Binding-site contacts:
Ligand atom C8 contacts residue ASN279 of chain 1.A at 3.6 Å.
Ligand atom C1 contacts residue GLU278 of chain 1.A at 3.8 Å.
Ligand atom O7 contacts residue GLU278 of chain 1.A at 3.6 Å (salt-bridge).
Ligand atom C7 contacts residue GLU278 of chain 1.A at 4.4 Å.
Ligand atom C5 contacts residue ASN279 of chain 1.A at 3.7 Å.
Ligand atom C4 contacts residue ASN279 of chain 1.A at 4.2 Å.
Ligand atom C1 contacts residue ASN279 of chain 1.A at 1.4 Å.
Ligand atom N2 contacts residue ASN279 of chain 1.A at 2.9 Å (h-bond).
Ligand atom C3 contacts residue ASN279 of chain 1.A at 3.8 Å.
Ligand atom C7 contacts residue ASN279 of chain 1.A at 3.0 Å.
Ligand atom O5 contacts residue GLU278 of chain 1.A at 4.4 Å.
Ligand atom O7 contacts residue ASN277 of chain 1.A at 4.5 Å.
Ligand atom C8 contacts residue ASN277 of chain 1.A at 3.4 Å.
Ligand atom O7 contacts residue ASN279 of chain 1.A at 3.0 Å (h-bond).
Ligand atom C7 contacts residue ASN277 of chain 1.A at 4.0 Å.
Ligand atom C2 contacts residue ASN279 of chain 1.A at 2.5 Å.
Ligand atom O5 contacts residue ASN279 of chain 1.A at 2.4 Å (h-bond).

Sequence of chain 1.A:
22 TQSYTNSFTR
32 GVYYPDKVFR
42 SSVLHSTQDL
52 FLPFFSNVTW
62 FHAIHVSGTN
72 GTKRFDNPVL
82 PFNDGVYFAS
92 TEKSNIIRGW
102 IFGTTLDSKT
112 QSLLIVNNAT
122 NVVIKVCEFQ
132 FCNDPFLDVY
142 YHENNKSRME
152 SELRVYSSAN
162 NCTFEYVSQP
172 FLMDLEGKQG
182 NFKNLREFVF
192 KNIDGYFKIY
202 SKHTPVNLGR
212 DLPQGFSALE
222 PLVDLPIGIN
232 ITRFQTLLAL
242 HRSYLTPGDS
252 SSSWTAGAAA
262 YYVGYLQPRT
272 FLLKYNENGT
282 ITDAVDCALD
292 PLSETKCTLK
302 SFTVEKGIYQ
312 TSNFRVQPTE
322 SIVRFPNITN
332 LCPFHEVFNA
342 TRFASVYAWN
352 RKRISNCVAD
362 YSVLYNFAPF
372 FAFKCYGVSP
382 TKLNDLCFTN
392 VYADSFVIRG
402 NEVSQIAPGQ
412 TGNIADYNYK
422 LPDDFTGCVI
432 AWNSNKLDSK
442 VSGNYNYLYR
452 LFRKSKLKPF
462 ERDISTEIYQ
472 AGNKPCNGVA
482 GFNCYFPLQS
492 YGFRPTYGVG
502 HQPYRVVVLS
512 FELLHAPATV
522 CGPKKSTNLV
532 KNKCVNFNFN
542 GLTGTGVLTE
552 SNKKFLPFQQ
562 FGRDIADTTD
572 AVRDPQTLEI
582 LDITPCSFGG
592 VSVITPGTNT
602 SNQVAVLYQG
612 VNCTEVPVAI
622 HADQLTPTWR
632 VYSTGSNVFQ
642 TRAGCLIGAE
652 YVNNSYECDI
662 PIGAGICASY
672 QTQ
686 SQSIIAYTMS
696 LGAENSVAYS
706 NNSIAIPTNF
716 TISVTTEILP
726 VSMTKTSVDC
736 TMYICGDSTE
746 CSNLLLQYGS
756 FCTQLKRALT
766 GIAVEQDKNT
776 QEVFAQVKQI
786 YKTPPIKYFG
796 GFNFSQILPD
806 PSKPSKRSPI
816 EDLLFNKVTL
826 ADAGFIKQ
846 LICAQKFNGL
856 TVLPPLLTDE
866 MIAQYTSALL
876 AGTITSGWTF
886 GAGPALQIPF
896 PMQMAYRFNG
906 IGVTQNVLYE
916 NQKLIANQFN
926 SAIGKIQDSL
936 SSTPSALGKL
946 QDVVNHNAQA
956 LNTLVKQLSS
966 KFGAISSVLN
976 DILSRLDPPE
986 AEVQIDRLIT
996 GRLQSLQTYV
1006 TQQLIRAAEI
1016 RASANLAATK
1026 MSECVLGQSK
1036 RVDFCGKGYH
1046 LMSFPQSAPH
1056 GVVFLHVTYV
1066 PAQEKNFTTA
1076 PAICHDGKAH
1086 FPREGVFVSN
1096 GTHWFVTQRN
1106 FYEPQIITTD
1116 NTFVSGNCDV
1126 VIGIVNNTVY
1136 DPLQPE

The protein below binds the small molecule below.
Small molecule (SMILES): CC(=O)N[C@@H]1[C@@H](O)[C@H](O)[C@@H](CO)O[C@H]1O